Sequence of chain 1.C:
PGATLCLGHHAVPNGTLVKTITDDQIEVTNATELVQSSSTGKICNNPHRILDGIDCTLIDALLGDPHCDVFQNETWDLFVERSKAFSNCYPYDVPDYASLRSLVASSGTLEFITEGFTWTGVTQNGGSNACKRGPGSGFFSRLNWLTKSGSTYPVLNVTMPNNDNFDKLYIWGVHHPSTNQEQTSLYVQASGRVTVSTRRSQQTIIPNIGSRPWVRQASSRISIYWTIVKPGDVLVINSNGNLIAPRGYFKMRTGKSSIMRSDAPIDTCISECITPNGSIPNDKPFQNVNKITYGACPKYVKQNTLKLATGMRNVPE

A protein and the small-molecule ligand that binds it are described below.
Small molecule (SMILES): CC(=O)N[C@H]1[C@H](O[C@H]2[C@H](O)[C@@H](NC(C)=O)CO[C@@H]2CO)O[C@H](CO)[C@@H](O)[C@@H]1O

Binding-site contacts:
Ligand atom C3 contacts residue VAL291 of chain 1.C at 4.1 Å (hydrophobic).
Ligand atom C8 contacts residue SER39 of chain 1.C at 3.4 Å.
Ligand atom C2 contacts residue VAL291 of chain 1.C at 3.9 Å (hydrophobic).
Ligand atom C7 contacts residue VAL291 of chain 1.C at 4.3 Å (hydrophobic).
Ligand atom C6 contacts residue GLU69 of chain 1.D at 4.3 Å.
Ligand atom C5 contacts residue ASN279 of chain 1.C at 3.7 Å.
Ligand atom C1 contacts residue VAL291 of chain 1.C at 3.5 Å (hydrophobic).
Ligand atom C3 contacts residue ASN279 of chain 1.C at 3.8 Å.
Ligand atom C7 contacts residue GLU69 of chain 1.D at 4.4 Å.
Ligand atom C4 contacts residue ASN279 of chain 1.C at 4.2 Å.
Ligand atom N2 contacts residue ASN279 of chain 1.C at 3.0 Å (h-bond).
Ligand atom C1 contacts residue ASN292 of chain 1.C at 4.1 Å.
Ligand atom C5 contacts residue ASN292 of chain 1.C at 3.8 Å.
Ligand atom C8 contacts residue ASN279 of chain 1.C at 4.5 Å.
Ligand atom C8 contacts residue GLU69 of chain 1.D at 3.4 Å.
Ligand atom C2 contacts residue ASN279 of chain 1.C at 2.5 Å.
Ligand atom O5 contacts residue VAL291 of chain 1.C at 4.4 Å.
Ligand atom O5 contacts residue ASN279 of chain 1.C at 2.4 Å (h-bond).
Ligand atom N2 contacts residue VAL291 of chain 1.C at 3.6 Å.
Ligand atom C7 contacts residue ASN279 of chain 1.C at 3.2 Å.
Ligand atom O5 contacts residue ASN292 of chain 1.C at 3.7 Å.
Ligand atom C6 contacts residue ASN292 of chain 1.C at 4.0 Å.
Ligand atom O7 contacts residue ASN279 of chain 1.C at 2.9 Å (h-bond).
Ligand atom C1 contacts residue ASN279 of chain 1.C at 1.4 Å.
Ligand atom C8 contacts residue VAL291 of chain 1.C at 4.3 Å (hydrophobic).

Sequence of chain 1.D:
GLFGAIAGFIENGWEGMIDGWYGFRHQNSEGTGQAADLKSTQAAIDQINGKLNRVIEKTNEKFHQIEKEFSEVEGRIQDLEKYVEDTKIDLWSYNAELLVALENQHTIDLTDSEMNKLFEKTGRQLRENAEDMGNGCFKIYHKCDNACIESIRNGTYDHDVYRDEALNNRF